The protein below binds the small molecule below.
Small molecule (SMILES): CC(=O)N[C@H]1[C@H](O[C@H]2[C@H](O)[C@@H](NC(C)=O)CO[C@@H]2CO)O[C@H](CO)[C@@H](O)[C@@H]1O

Binding-site contacts:
Ligand atom C1 contacts residue ASN154 of chain 54.C at 3.4 Å.
Ligand atom N2 contacts residue THR156 of chain 54.C at 3.6 Å (h-bond).
Ligand atom N2 contacts residue ASN154 of chain 54.C at 3.8 Å.
Ligand atom C2 contacts residue ASN154 of chain 54.C at 3.5 Å.
Ligand atom C7 contacts residue ASN154 of chain 54.C at 3.3 Å.
Ligand atom C8 contacts residue THR156 of chain 54.C at 4.0 Å.
Ligand atom C6 contacts residue MET151 of chain 54.C at 4.5 Å (hydrophobic).
Ligand atom O5 contacts residue ASN154 of chain 54.C at 4.0 Å.
Ligand atom O6 contacts residue MET151 of chain 54.C at 3.4 Å.
Ligand atom C1 contacts residue THR156 of chain 54.C at 3.6 Å.
Ligand atom C8 contacts residue ASN154 of chain 54.C at 3.6 Å.
Ligand atom C7 contacts residue THR156 of chain 54.C at 3.9 Å.
Ligand atom C2 contacts residue THR156 of chain 54.C at 4.2 Å.
Ligand atom O7 contacts residue ASN154 of chain 54.C at 2.6 Å (h-bond).

Sequence of chain 54.C:
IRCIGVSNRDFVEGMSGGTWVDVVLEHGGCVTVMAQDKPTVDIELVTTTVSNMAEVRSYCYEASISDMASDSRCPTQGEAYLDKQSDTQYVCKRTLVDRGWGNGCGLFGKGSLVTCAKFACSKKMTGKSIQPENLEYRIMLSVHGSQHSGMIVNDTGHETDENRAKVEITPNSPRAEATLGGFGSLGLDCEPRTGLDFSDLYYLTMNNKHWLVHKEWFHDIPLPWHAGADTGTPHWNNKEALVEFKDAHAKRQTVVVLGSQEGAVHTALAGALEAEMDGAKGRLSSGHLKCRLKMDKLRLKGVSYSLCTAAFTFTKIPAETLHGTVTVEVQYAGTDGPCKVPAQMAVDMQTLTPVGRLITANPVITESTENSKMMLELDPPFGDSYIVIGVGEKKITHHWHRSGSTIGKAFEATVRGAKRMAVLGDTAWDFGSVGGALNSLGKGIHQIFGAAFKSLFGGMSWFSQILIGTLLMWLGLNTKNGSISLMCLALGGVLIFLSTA